Binding-site contacts:
Ligand atom CAB contacts residue PRO272 of chain 1.C at 3.4 Å (hydrophobic).
Ligand atom OAE contacts residue PRO272 of chain 1.C at 3.4 Å (h-bond).
Ligand atom OAE contacts residue LYS274 of chain 1.C at 2.9 Å (salt-bridge).
Ligand atom NAC contacts residue GLU275 of chain 1.C at 4.1 Å.
Ligand atom OAE contacts residue ASN273 of chain 1.C at 3.8 Å.
Ligand atom CAD contacts residue GLU275 of chain 1.C at 3.0 Å.
Ligand atom CAD contacts residue ASN273 of chain 1.C at 3.9 Å.
Ligand atom CAA contacts residue LYS274 of chain 1.C at 4.1 Å.
Ligand atom OAE contacts residue GLU275 of chain 1.C at 4.2 Å.
Ligand atom CAD contacts residue PRO272 of chain 1.C at 4.3 Å (hydrophobic).
Ligand atom CAD contacts residue LYS274 of chain 1.C at 3.3 Å.
Ligand atom NAC contacts residue ASN273 of chain 1.C at 4.5 Å.
Ligand atom NAC contacts residue PRO272 of chain 1.C at 3.9 Å.
Ligand atom NAC contacts residue LYS274 of chain 1.C at 3.7 Å.
Ligand atom OAE contacts residue SER271 of chain 1.C at 4.0 Å.

Sequence of chain 1.C:
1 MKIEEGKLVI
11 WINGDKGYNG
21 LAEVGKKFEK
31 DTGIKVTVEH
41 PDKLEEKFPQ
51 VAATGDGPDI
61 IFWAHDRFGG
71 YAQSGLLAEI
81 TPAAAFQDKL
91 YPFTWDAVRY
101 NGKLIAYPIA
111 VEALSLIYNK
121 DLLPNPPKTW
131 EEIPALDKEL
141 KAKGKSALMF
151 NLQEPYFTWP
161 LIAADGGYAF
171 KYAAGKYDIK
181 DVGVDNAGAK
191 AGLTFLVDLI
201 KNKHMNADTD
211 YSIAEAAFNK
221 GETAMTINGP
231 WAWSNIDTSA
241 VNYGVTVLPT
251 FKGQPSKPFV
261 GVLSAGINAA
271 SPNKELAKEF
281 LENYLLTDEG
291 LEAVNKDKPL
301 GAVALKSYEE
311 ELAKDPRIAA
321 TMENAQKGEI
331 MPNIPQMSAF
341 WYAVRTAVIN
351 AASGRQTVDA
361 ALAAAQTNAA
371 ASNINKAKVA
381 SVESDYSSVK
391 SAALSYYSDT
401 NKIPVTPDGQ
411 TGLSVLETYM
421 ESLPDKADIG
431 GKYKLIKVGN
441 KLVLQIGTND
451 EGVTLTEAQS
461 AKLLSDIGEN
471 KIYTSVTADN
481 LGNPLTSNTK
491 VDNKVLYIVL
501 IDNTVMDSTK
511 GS

The protein below binds the small molecule below.
Small molecule (SMILES): C[N+](C)(C)[O-]